This small molecule binds to this protein.
Small molecule (SMILES): Cc1c(N)cccc1Cn1ccc(OCCc2cccs2)cc1=O

Sequence of chain 1.A:
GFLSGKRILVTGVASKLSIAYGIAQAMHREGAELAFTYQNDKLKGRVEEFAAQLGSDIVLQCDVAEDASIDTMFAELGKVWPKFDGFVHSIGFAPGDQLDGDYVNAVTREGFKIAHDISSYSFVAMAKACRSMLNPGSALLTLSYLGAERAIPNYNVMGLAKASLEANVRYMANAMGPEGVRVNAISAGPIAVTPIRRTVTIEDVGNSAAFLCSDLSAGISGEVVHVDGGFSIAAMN

Binding-site contacts:
Ligand atom C2 contacts residue PHE94 of chain 1.A at 4.1 Å (hydrophobic).
Ligand atom C11 contacts residue NAI1 of chain 1.C at 4.2 Å.
Ligand atom C13 contacts residue TYR156 of chain 1.A at 4.3 Å (hydrophobic).
Ligand atom C15 contacts residue TYR156 of chain 1.A at 3.9 Å (hydrophobic).
Ligand atom C8 contacts residue NAI1 of chain 1.C at 3.7 Å.
Ligand atom C16 contacts residue TYR156 of chain 1.A at 4.0 Å (hydrophobic).
Ligand atom C11 contacts residue PRO191 of chain 1.A at 4.0 Å (hydrophobic).
Ligand atom C9 contacts residue NAI1 of chain 1.C at 3.6 Å.
Ligand atom C17 contacts residue NAI1 of chain 1.C at 3.6 Å.
Ligand atom C18 contacts residue NAI1 of chain 1.C at 3.6 Å.
Ligand atom O1 contacts residue NAI1 of chain 1.C at 2.7 Å (h-bond).
Ligand atom C13 contacts residue TYR146 of chain 1.A at 4.0 Å (hydrophobic).
Ligand atom N contacts residue PHE94 of chain 1.A at 3.5 Å.
Ligand atom C14 contacts residue TYR146 of chain 1.A at 4.0 Å (hydrophobic).
Ligand atom C5 contacts residue TYR156 of chain 1.A at 4.1 Å (hydrophobic).
Ligand atom C contacts residue GLY93 of chain 1.A at 3.4 Å.
Ligand atom C1 contacts residue GLY93 of chain 1.A at 4.3 Å.
Ligand atom C16 contacts residue PRO154 of chain 1.A at 4.2 Å (hydrophobic).
Ligand atom C2 contacts residue ALA95 of chain 1.A at 3.8 Å (hydrophobic).
Ligand atom C3 contacts residue LEU100 of chain 1.A at 3.4 Å (hydrophobic).
Ligand atom C11 contacts residue TYR146 of chain 1.A at 3.4 Å (hydrophobic).
Ligand atom C14 contacts residue TYR156 of chain 1.A at 4.3 Å (hydrophobic).
Ligand atom C15 contacts residue PRO154 of chain 1.A at 3.4 Å (hydrophobic).
Ligand atom O contacts residue NAI1 of chain 1.C at 3.5 Å (h-bond).
Ligand atom C12 contacts residue PRO191 of chain 1.A at 4.0 Å (hydrophobic).
Ligand atom C7 contacts residue NAI1 of chain 1.C at 3.5 Å.
Ligand atom C18 contacts residue TYR156 of chain 1.A at 3.6 Å (hydrophobic).
Ligand atom N1 contacts residue NAI1 of chain 1.C at 3.8 Å.
Ligand atom C12 contacts residue TYR146 of chain 1.A at 3.4 Å (hydrophobic).
Ligand atom C4 contacts residue LEU100 of chain 1.A at 3.6 Å (hydrophobic).
Ligand atom C3 contacts residue ALA95 of chain 1.A at 3.9 Å (hydrophobic).
Ligand atom C15 contacts residue ILE153 of chain 1.A at 3.7 Å (hydrophobic).
Ligand atom C10 contacts residue NAI1 of chain 1.C at 3.5 Å.
Ligand atom O1 contacts residue LYS163 of chain 1.A at 4.3 Å.
Ligand atom O1 contacts residue TYR156 of chain 1.A at 2.7 Å (h-bond).
Ligand atom C10 contacts residue TYR156 of chain 1.A at 4.3 Å (hydrophobic).
Ligand atom S contacts residue TYR156 of chain 1.A at 4.1 Å.
Ligand atom C14 contacts residue ILE153 of chain 1.A at 3.5 Å (hydrophobic).
Ligand atom C17 contacts residue TYR156 of chain 1.A at 3.5 Å (hydrophobic).
Ligand atom N contacts residue ALA95 of chain 1.A at 3.3 Å (h-bond).